Binding-site contacts:
Ligand atom OP2 contacts residue PLP1 of chain 1.C at 0.4 Å (h-bond).
Ligand atom C5A contacts residue PLP1 of chain 1.C at 0.5 Å.
Ligand atom C4 contacts residue PLP1 of chain 1.C at 0.6 Å.
Ligand atom OP3 contacts residue THR189 of chain 1.A at 3.2 Å (h-bond).
Ligand atom OP3 contacts residue GLY190 of chain 1.A at 3.0 Å (h-bond).
Ligand atom CA contacts residue SER78 of chain 1.A at 3.1 Å.
Ligand atom C4A contacts residue GLY233 of chain 1.A at 3.2 Å.
Ligand atom C2A contacts residue SER276 of chain 1.A at 3.2 Å.
Ligand atom OXT contacts residue LYS50 of chain 1.A at 2.9 Å (salt-bridge).
Ligand atom CA contacts residue PLP1 of chain 1.C at 2.8 Å.
Ligand atom O3 contacts residue ASN80 of chain 1.A at 2.8 Å (h-bond).
Ligand atom C2A contacts residue PLP1 of chain 1.C at 0.4 Å.
Ligand atom O contacts residue GLN151 of chain 1.A at 2.9 Å (h-bond).
Ligand atom O3 contacts residue LYS50 of chain 1.A at 3.0 Å (salt-bridge).
Ligand atom C3 contacts residue PLP1 of chain 1.C at 0.4 Å.
Ligand atom N contacts residue LYS50 of chain 1.A at 2.1 Å (salt-bridge).
Ligand atom O3 contacts residue PLP1 of chain 1.C at 0.5 Å (h-bond).
Ligand atom N1 contacts residue PLP1 of chain 1.C at 0.4 Å (h-bond).
Ligand atom OXT contacts residue THR81 of chain 1.A at 3.0 Å (h-bond).
Ligand atom OP4 contacts residue PLP1 of chain 1.C at 0.6 Å (h-bond).
Ligand atom OP3 contacts residue GLY188 of chain 1.A at 2.6 Å (h-bond).
Ligand atom C2 contacts residue PLP1 of chain 1.C at 0.3 Å.
Ligand atom C4A contacts residue PLP1 of chain 1.C at 1.0 Å.
Ligand atom OP1 contacts residue THR192 of chain 1.A at 2.7 Å (h-bond).
Ligand atom C contacts residue SER78 of chain 1.A at 3.0 Å.
Ligand atom OP2 contacts residue THR189 of chain 1.A at 2.8 Å (h-bond).
Ligand atom OP1 contacts residue PLP1 of chain 1.C at 0.6 Å (h-bond).
Ligand atom C5 contacts residue PLP1 of chain 1.C at 0.4 Å.
Ligand atom C6 contacts residue PLP1 of chain 1.C at 0.3 Å.
Ligand atom C3 contacts residue LYS50 of chain 1.A at 3.2 Å.
Ligand atom C4A contacts residue LYS50 of chain 1.A at 2.1 Å.
Ligand atom O contacts residue THR77 of chain 1.A at 2.6 Å (h-bond).
Ligand atom N contacts residue PLP1 of chain 1.C at 1.7 Å.
Ligand atom O contacts residue SER78 of chain 1.A at 2.9 Å (h-bond).
Ligand atom CA contacts residue LYS50 of chain 1.A at 3.0 Å.
Ligand atom OXT contacts residue ASN80 of chain 1.A at 3.3 Å (h-bond).
Ligand atom C4 contacts residue LYS50 of chain 1.A at 2.8 Å.
Ligand atom OP3 contacts residue PLP1 of chain 1.C at 0.4 Å (h-bond).
Ligand atom N1 contacts residue SER276 of chain 1.A at 2.6 Å (h-bond).
Ligand atom P contacts residue PLP1 of chain 1.C at 0.4 Å.

A protein and the small-molecule ligand that binds it are described below.
Small molecule (SMILES): C=C(/N=C/c1c(COP(=O)(O)O)cnc(C)c1O)C(=O)O

Sequence of chain 1.A:
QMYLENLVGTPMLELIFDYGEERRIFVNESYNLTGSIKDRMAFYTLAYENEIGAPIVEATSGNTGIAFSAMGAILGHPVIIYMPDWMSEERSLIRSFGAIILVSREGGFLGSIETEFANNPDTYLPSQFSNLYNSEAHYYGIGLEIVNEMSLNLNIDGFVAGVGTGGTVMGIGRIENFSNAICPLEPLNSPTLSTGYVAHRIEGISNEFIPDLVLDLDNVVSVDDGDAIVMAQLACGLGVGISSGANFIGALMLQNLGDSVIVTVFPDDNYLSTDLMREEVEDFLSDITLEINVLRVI